Sequence of chain 5.A:
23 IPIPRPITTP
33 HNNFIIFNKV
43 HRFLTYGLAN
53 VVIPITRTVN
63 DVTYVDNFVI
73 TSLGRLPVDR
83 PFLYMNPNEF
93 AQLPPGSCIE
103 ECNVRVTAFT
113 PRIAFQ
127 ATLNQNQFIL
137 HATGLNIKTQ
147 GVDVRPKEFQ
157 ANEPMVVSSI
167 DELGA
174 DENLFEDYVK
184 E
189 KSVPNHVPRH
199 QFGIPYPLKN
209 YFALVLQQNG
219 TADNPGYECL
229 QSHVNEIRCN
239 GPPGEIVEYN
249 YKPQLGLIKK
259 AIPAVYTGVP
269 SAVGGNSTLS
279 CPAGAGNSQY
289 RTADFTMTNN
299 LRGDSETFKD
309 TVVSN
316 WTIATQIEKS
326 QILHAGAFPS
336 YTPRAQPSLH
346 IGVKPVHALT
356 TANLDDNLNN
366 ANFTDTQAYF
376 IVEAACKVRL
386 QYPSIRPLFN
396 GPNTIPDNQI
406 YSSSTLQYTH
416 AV

Binding-site contacts:
Ligand atom N1 contacts residue PHE333 of chain 5.A at 3.8 Å.
Ligand atom OP2 contacts residue GLU102 of chain 5.A at 3.5 Å (salt-bridge).
Ligand atom OP2 contacts residue GLN252 of chain 5.A at 4.1 Å.
Ligand atom C6 contacts residue GLY98 of chain 5.A at 4.1 Å.
Ligand atom O4 contacts residue ALA259 of chain 5.A at 3.2 Å.
Ligand atom O5' contacts residue LEU328 of chain 5.A at 3.6 Å.
Ligand atom OP2 contacts residue ARG391 of chain 5.A at 3.9 Å.
Ligand atom N3 contacts residue LEU328 of chain 5.A at 3.9 Å.
Ligand atom C4' contacts residue LEU328 of chain 5.A at 4.1 Å (hydrophobic).
Ligand atom O5' contacts residue PHE333 of chain 5.A at 3.8 Å.
Ligand atom C2' contacts residue PHE333 of chain 5.A at 2.9 Å (hydrophobic).
Ligand atom O4' contacts residue PRO334 of chain 5.A at 4.0 Å.
Ligand atom O2 contacts residue LEU328 of chain 5.A at 2.2 Å.
Ligand atom OP1 contacts residue GLN252 of chain 5.A at 3.7 Å.
Ligand atom C2 contacts residue PRO334 of chain 5.A at 3.7 Å (hydrophobic).
Ligand atom N3 contacts residue PRO334 of chain 5.A at 3.5 Å.
Ligand atom C5' contacts residue GLN252 of chain 5.A at 3.4 Å.
Ligand atom P contacts residue PHE333 of chain 5.A at 3.8 Å.
Ligand atom C5 contacts residue GLY98 of chain 5.A at 2.9 Å.
Ligand atom N1 contacts residue LEU328 of chain 5.A at 3.8 Å.
Ligand atom O4 contacts residue GLY98 of chain 5.A at 2.8 Å (h-bond).
Ligand atom O5' contacts residue GLN252 of chain 5.A at 3.1 Å (h-bond).
Ligand atom C7 contacts residue TYR336 of chain 5.A at 3.6 Å (hydrophobic).
Ligand atom O3' contacts residue PHE333 of chain 5.A at 3.5 Å.
Ligand atom O4' contacts residue GLN252 of chain 5.A at 3.9 Å.
Ligand atom OP2 contacts residue PHE333 of chain 5.A at 3.3 Å.
Ligand atom C2 contacts residue LEU328 of chain 5.A at 3.0 Å (hydrophobic).
Ligand atom C4 contacts residue PRO334 of chain 5.A at 3.6 Å (hydrophobic).
Ligand atom C6 contacts residue PHE333 of chain 5.A at 3.7 Å (hydrophobic).
Ligand atom C1' contacts residue LEU328 of chain 5.A at 3.9 Å (hydrophobic).
Ligand atom OP1 contacts residue ARG391 of chain 5.A at 3.8 Å.
Ligand atom C2' contacts residue LEU328 of chain 5.A at 3.7 Å (hydrophobic).
Ligand atom O4 contacts residue PRO334 of chain 5.A at 3.7 Å.
Ligand atom O4' contacts residue LEU328 of chain 5.A at 3.0 Å.
Ligand atom C1' contacts residue PHE333 of chain 5.A at 3.1 Å (hydrophobic).
Ligand atom C3' contacts residue PHE333 of chain 5.A at 3.8 Å (hydrophobic).
Ligand atom C5' contacts residue PHE333 of chain 5.A at 3.2 Å (hydrophobic).
Ligand atom C4 contacts residue GLY98 of chain 5.A at 3.2 Å.
Ligand atom O2 contacts residue PRO334 of chain 5.A at 3.8 Å.
Ligand atom C4' contacts residue GLN252 of chain 5.A at 3.5 Å.

This small molecule binds to this protein.
Small molecule (SMILES): Cc1cn([C@H]2C[C@H](O[P](=O)(O)OC[C@H]3O[C@@H](n4cc(C)c(=O)[nH]c4=O)C[C@@H]3O)[C@@H](CO[P](=O)(O)O[C@H]3C[C@H](n4ccc(=O)[nH]c4=O)O[C@@H]3COP(=O)=O)O2)c(=O)[nH]c1=O